Binding-site contacts:
Ligand atom C7 contacts residue ASN154 of chain 2.A at 1.9 Å.
Ligand atom C1 contacts residue ASN154 of chain 2.A at 2.6 Å.
Ligand atom O7 contacts residue THR156 of chain 2.A at 4.2 Å.
Ligand atom O7 contacts residue ASN154 of chain 2.A at 1.3 Å (h-bond).
Ligand atom C5 contacts residue THR156 of chain 2.A at 3.7 Å.
Ligand atom O7 contacts residue GLY150 of chain 2.A at 4.2 Å.
Ligand atom C8 contacts residue GLY150 of chain 2.A at 4.3 Å.
Ligand atom C6 contacts residue THR156 of chain 2.A at 4.2 Å.
Ligand atom N2 contacts residue ASN154 of chain 2.A at 2.2 Å (h-bond).
Ligand atom C8 contacts residue ASN154 of chain 2.A at 3.4 Å.
Ligand atom C7 contacts residue VAL153 of chain 2.A at 4.0 Å (hydrophobic).
Ligand atom O5 contacts residue THR156 of chain 2.A at 3.9 Å.
Ligand atom O7 contacts residue VAL153 of chain 2.A at 2.8 Å (h-bond).
Ligand atom C1 contacts residue THR156 of chain 2.A at 4.1 Å.
Ligand atom C2 contacts residue ASN154 of chain 2.A at 2.9 Å.
Ligand atom O5 contacts residue ASN154 of chain 2.A at 3.7 Å.
Ligand atom C7 contacts residue GLY150 of chain 2.A at 4.5 Å.
Ligand atom C3 contacts residue ASN154 of chain 2.A at 4.3 Å.

Sequence of chain 2.A:
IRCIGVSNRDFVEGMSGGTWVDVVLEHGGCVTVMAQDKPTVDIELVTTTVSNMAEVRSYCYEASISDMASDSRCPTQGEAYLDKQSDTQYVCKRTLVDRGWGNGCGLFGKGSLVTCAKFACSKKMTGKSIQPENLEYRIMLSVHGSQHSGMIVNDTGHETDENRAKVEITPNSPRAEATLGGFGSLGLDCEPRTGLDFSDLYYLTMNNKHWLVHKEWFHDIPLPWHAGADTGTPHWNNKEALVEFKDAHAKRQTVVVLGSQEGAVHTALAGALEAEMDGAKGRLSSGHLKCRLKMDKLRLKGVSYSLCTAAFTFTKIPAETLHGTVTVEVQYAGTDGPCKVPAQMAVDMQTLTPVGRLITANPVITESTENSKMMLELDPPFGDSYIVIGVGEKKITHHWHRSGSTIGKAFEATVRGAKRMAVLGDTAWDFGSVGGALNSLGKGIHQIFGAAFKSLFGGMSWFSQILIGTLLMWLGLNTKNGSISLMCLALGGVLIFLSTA

A small-molecule ligand and the protein it binds are described below.
Small molecule (SMILES): CC(=O)N[C@H]1[C@H](O[C@H]2[C@H](O)[C@@H](NC(C)=O)CO[C@@H]2CO)O[C@H](CO)[C@@H](O)[C@@H]1O